Sequence of chain 1.D:
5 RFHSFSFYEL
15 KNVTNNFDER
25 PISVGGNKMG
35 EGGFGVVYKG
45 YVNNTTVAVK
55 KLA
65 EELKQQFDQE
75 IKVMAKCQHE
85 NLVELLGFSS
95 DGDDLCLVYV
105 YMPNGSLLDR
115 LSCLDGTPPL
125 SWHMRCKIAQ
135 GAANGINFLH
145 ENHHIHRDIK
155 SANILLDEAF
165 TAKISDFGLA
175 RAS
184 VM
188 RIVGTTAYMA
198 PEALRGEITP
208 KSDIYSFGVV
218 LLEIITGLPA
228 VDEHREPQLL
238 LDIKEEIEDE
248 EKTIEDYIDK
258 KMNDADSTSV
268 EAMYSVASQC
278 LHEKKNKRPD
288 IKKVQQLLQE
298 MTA

Binding-site contacts:
Ligand atom C18 contacts residue GLY109 of chain 1.D at 3.2 Å.
Ligand atom N24 contacts residue MET33 of chain 1.D at 3.4 Å (h-bond).
Ligand atom C11 contacts residue MET33 of chain 1.D at 3.8 Å (hydrophobic).
Ligand atom C19 contacts residue MET33 of chain 1.D at 3.4 Å (hydrophobic).
Ligand atom C14 contacts residue MET33 of chain 1.D at 3.3 Å (hydrophobic).
Ligand atom N24 contacts residue ASP113 of chain 1.D at 3.3 Å (salt-bridge).
Ligand atom C07 contacts residue LEU159 of chain 1.D at 3.4 Å (hydrophobic).
Ligand atom C30 contacts residue TYR103 of chain 1.D at 3.7 Å (hydrophobic).
Ligand atom C17 contacts residue GLY109 of chain 1.D at 3.5 Å.
Ligand atom N01 contacts residue MET106 of chain 1.D at 3.0 Å (h-bond).
Ligand atom O31 contacts residue SER169 of chain 1.D at 3.8 Å.
Ligand atom C25 contacts residue ASP113 of chain 1.D at 2.9 Å.
Ligand atom C25 contacts residue MET33 of chain 1.D at 3.3 Å (hydrophobic).
Ligand atom C02 contacts residue MET33 of chain 1.D at 3.7 Å (hydrophobic).
Ligand atom C08 contacts residue LEU159 of chain 1.D at 3.4 Å (hydrophobic).
Ligand atom C28 contacts residue TYR103 of chain 1.D at 3.7 Å (hydrophobic).
Ligand atom O31 contacts residue ASP170 of chain 1.D at 3.1 Å (salt-bridge).
Ligand atom C10 contacts residue ALA52 of chain 1.D at 3.1 Å (hydrophobic).
Ligand atom C23 contacts residue ASP113 of chain 1.D at 2.6 Å.
Ligand atom N27 contacts residue LYS54 of chain 1.D at 3.2 Å.
Ligand atom C05 contacts residue LEU159 of chain 1.D at 3.6 Å (hydrophobic).
Ligand atom C18 contacts residue MET106 of chain 1.D at 3.3 Å (hydrophobic).
Ligand atom C20 contacts residue PRO107 of chain 1.D at 3.0 Å (hydrophobic).
Ligand atom N01 contacts residue ALA52 of chain 1.D at 3.7 Å.
Ligand atom C20 contacts residue ASN108 of chain 1.D at 3.6 Å.
Ligand atom O31 contacts residue TYR103 of chain 1.D at 3.2 Å.
Ligand atom C20 contacts residue GLY109 of chain 1.D at 3.2 Å.
Ligand atom O31 contacts residue GLU74 of chain 1.D at 2.9 Å (salt-bridge).
Ligand atom C29 contacts residue TYR103 of chain 1.D at 3.4 Å (hydrophobic).
Ligand atom C06 contacts residue ALA52 of chain 1.D at 3.4 Å (hydrophobic).
Ligand atom C09 contacts residue LEU159 of chain 1.D at 3.6 Å (hydrophobic).
Ligand atom C02 contacts residue MET106 of chain 1.D at 3.4 Å (hydrophobic).
Ligand atom N01 contacts residue TYR105 of chain 1.D at 3.6 Å.
Ligand atom C09 contacts residue ALA52 of chain 1.D at 3.5 Å (hydrophobic).
Ligand atom C03 contacts residue MET33 of chain 1.D at 3.7 Å (hydrophobic).
Ligand atom C29 contacts residue ASP170 of chain 1.D at 3.6 Å.
Ligand atom O31 contacts residue VAL87 of chain 1.D at 3.6 Å.
Ligand atom C02 contacts residue TYR105 of chain 1.D at 3.5 Å (hydrophobic).
Ligand atom C28 contacts residue LYS54 of chain 1.D at 3.4 Å.
Ligand atom C10 contacts residue VAL104 of chain 1.D at 3.5 Å (hydrophobic).

The protein below binds the small molecule below.
Small molecule (SMILES): CNCCCCc1c(-c2cc(C)cc(C)c2)cnc2ccc(-c3cncc(O)c3)cc12